Binding-site contacts:
Ligand atom O1 contacts residue THR403 of chain 1.L at 3.5 Å.
Ligand atom C3 contacts residue MN1 of chain 1.SB at 2.8 Å.
Ligand atom C1 contacts residue LYS289 of chain 1.L at 3.7 Å.
Ligand atom C6 contacts residue THR401 of chain 1.L at 3.4 Å.
Ligand atom C2 contacts residue BCT1 of chain 1.VB at 3.4 Å.
Ligand atom C2 contacts residue MN1 of chain 1.TB at 2.9 Å.
Ligand atom O1 contacts residue GLY404 of chain 1.L at 3.0 Å (h-bond).
Ligand atom N1 contacts residue LEU402 of chain 1.L at 3.7 Å.
Ligand atom O2 contacts residue BCT1 of chain 1.VB at 3.1 Å (h-bond).
Ligand atom C1 contacts residue ASP294 of chain 1.L at 3.5 Å.
Ligand atom O2 contacts residue MN1 of chain 1.SB at 2.0 Å.
Ligand atom O3 contacts residue ASP294 of chain 1.L at 3.2 Å (salt-bridge).
Ligand atom C3 contacts residue ASP371 of chain 1.L at 3.0 Å.
Ligand atom O2 contacts residue GLU373 of chain 1.L at 2.8 Å (salt-bridge).
Ligand atom C9 contacts residue MET309 of chain 1.L at 3.7 Å (hydrophobic).
Ligand atom O2 contacts residue LYS289 of chain 1.L at 3.1 Å (salt-bridge).
Ligand atom C6 contacts residue LEU402 of chain 1.L at 3.5 Å (hydrophobic).
Ligand atom C1 contacts residue MN1 of chain 1.TB at 3.0 Å.
Ligand atom O2 contacts residue ASP294 of chain 1.L at 2.2 Å (salt-bridge).
Ligand atom O3 contacts residue LYS301 of chain 1.L at 2.9 Å (salt-bridge).
Ligand atom O3 contacts residue MN1 of chain 1.SB at 2.0 Å.
Ligand atom N2 contacts residue THR401 of chain 1.L at 3.3 Å (h-bond).
Ligand atom N2 contacts residue ASP294 of chain 1.L at 3.0 Å (salt-bridge).
Ligand atom C12 contacts residue GLY404 of chain 1.L at 3.7 Å.
Ligand atom C2 contacts residue LEU402 of chain 1.L at 3.4 Å (hydrophobic).
Ligand atom N2 contacts residue ASP312 of chain 1.L at 2.6 Å (salt-bridge).
Ligand atom N1 contacts residue BCT1 of chain 1.VB at 3.5 Å (h-bond).
Ligand atom O2 contacts residue ASP371 of chain 1.L at 3.1 Å (salt-bridge).
Ligand atom C2 contacts residue ASP371 of chain 1.L at 3.7 Å.
Ligand atom O2 contacts residue MN1 of chain 1.TB at 1.9 Å.
Ligand atom N2 contacts residue LYS289 of chain 1.L at 2.7 Å (salt-bridge).
Ligand atom C2 contacts residue ASP294 of chain 1.L at 3.3 Å.
Ligand atom O3 contacts residue ASP371 of chain 1.L at 2.4 Å (salt-bridge).
Ligand atom C16 contacts residue LEU463 of chain 1.L at 3.6 Å (hydrophobic).
Ligand atom C10 contacts residue MET309 of chain 1.L at 3.7 Å (hydrophobic).
Ligand atom N2 contacts residue MN1 of chain 1.TB at 2.0 Å.
Ligand atom C2 contacts residue MN1 of chain 1.SB at 3.0 Å.
Ligand atom C3 contacts residue LYS301 of chain 1.L at 3.8 Å.
Ligand atom C15 contacts residue ASP371 of chain 1.L at 3.5 Å.
Ligand atom C2 contacts residue LYS289 of chain 1.L at 3.6 Å.

This protein binds this small molecule.
Small molecule (SMILES): CC(C)C[C@H](NC(=O)[C@@H](O)[C@H](N)Cc1ccccc1)C(=O)O

Sequence of chain 1.L:
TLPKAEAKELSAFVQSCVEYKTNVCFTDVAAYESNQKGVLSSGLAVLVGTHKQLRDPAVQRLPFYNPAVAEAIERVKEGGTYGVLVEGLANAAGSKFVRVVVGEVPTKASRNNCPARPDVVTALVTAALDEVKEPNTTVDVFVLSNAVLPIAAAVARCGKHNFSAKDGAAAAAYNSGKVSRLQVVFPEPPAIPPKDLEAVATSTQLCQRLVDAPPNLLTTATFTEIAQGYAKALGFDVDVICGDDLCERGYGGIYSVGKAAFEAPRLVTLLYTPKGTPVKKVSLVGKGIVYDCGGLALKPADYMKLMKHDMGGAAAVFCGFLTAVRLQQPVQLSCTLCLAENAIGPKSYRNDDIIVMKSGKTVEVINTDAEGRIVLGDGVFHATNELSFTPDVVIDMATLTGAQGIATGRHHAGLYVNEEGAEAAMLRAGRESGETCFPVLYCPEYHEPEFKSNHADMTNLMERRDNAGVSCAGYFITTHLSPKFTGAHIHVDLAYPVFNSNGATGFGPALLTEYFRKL